Binding-site contacts:
Ligand atom O8 contacts residue TYR95 of chain 1.A at 2.8 Å (h-bond).
Ligand atom C9 contacts residue TYR95 of chain 1.A at 3.3 Å (hydrophobic).
Ligand atom C8 contacts residue TYR95 of chain 1.A at 3.6 Å (hydrophobic).
Ligand atom O4 contacts residue GLN226 of chain 1.A at 3.2 Å (h-bond).
Ligand atom C1 contacts residue THR136 of chain 1.A at 3.4 Å.
Ligand atom O1B contacts residue GLN226 of chain 1.A at 3.4 Å (h-bond).
Ligand atom O1A contacts residue THR136 of chain 1.A at 3.5 Å (h-bond).
Ligand atom O9 contacts residue GLY228 of chain 1.A at 3.8 Å.
Ligand atom O9 contacts residue PRO186 of chain 1.A at 4.0 Å.
Ligand atom O9 contacts residue HIS183 of chain 1.A at 3.1 Å (h-bond).
Ligand atom O6 contacts residue GLN226 of chain 1.A at 3.8 Å.
Ligand atom C4 contacts residue GLN226 of chain 1.A at 4.0 Å.
Ligand atom C8 contacts residue GLN226 of chain 1.A at 4.0 Å.
Ligand atom O1A contacts residue GLN226 of chain 1.A at 3.6 Å.
Ligand atom C9 contacts residue TRP153 of chain 1.A at 4.0 Å (hydrophobic).
Ligand atom O1A contacts residue ALA137 of chain 1.A at 2.8 Å (h-bond).
Ligand atom C5 contacts residue VAL135 of chain 1.A at 3.5 Å (hydrophobic).
Ligand atom C11 contacts residue TRP153 of chain 1.A at 3.9 Å (hydrophobic).
Ligand atom O1B contacts residue ALA137 of chain 1.A at 3.8 Å.
Ligand atom C11 contacts residue GLY134 of chain 1.A at 3.5 Å.
Ligand atom O9 contacts residue GLU190 of chain 1.A at 2.6 Å (salt-bridge).
Ligand atom C6 contacts residue TRP153 of chain 1.A at 4.1 Å (hydrophobic).
Ligand atom O8 contacts residue GLN226 of chain 1.A at 2.9 Å (h-bond).
Ligand atom C11 contacts residue VAL135 of chain 1.A at 4.0 Å (hydrophobic).
Ligand atom O4 contacts residue VAL135 of chain 1.A at 3.4 Å (h-bond).
Ligand atom C11 contacts residue THR155 of chain 1.A at 4.0 Å.
Ligand atom C9 contacts residue GLU190 of chain 1.A at 3.1 Å.
Ligand atom O7 contacts residue LEU194 of chain 1.A at 3.9 Å.
Ligand atom O1B contacts residue THR136 of chain 1.A at 2.6 Å (h-bond).
Ligand atom C1 contacts residue ALA137 of chain 1.A at 3.7 Å (hydrophobic).
Ligand atom C7 contacts residue TRP153 of chain 1.A at 3.6 Å (hydrophobic).
Ligand atom O9 contacts residue TYR95 of chain 1.A at 2.9 Å (h-bond).
Ligand atom C9 contacts residue HIS183 of chain 1.A at 3.1 Å.
Ligand atom O3 contacts residue GLN226 of chain 1.A at 3.7 Å.
Ligand atom O8 contacts residue TRP153 of chain 1.A at 4.0 Å.
Ligand atom C4 contacts residue VAL135 of chain 1.A at 3.1 Å (hydrophobic).
Ligand atom C1 contacts residue GLN226 of chain 1.A at 3.5 Å.
Ligand atom O10 contacts residue LEU194 of chain 1.A at 3.2 Å.
Ligand atom N5 contacts residue VAL135 of chain 1.A at 3.0 Å (h-bond).
Ligand atom C8 contacts residue TRP153 of chain 1.A at 4.1 Å (hydrophobic).

Sequence of chain 1.A:
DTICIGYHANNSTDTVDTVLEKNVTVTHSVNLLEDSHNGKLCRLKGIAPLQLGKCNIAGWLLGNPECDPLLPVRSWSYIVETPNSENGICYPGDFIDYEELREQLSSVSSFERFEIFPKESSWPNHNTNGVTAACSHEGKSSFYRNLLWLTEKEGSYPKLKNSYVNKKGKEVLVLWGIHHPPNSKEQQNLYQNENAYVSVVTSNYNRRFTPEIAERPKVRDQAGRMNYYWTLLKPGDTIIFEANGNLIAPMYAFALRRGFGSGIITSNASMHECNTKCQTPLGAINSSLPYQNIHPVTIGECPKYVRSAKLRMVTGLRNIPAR

This small molecule binds to this protein.
Small molecule (SMILES): CC(=O)N[C@H]1[C@H]([C@H](O)[C@H](O)CO)O[C@@](O[C@H]2[C@@H](O)[C@@H](CO)O[C@@H](O[C@H]3[C@H](O)[C@@H](NC(C)=O)CO[C@@H]3CO)[C@@H]2O)(C(=O)O)C[C@@H]1O